Sequence of chain 1.D:
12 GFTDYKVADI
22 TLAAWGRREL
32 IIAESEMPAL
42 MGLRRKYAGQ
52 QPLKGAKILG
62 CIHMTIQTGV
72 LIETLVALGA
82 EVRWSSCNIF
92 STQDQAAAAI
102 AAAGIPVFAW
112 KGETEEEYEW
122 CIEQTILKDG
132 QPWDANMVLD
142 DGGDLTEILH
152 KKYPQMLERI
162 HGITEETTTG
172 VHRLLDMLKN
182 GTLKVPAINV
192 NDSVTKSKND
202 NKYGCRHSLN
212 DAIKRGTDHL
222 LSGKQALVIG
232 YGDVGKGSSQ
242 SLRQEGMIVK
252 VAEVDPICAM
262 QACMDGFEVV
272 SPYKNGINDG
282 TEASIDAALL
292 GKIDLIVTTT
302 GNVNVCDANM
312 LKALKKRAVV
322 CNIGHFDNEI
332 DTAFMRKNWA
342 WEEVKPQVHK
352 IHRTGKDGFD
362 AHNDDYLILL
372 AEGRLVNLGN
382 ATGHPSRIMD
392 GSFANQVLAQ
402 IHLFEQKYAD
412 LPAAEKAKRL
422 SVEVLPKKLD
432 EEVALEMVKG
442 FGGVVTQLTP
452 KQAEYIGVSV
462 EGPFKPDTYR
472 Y

Binding-site contacts:
Ligand atom O contacts residue ASP193 of chain 1.D at 4.2 Å.
Ligand atom C contacts residue LEU176 of chain 1.D at 3.8 Å (hydrophobic).
Ligand atom C7 contacts residue ASN190 of chain 1.D at 3.8 Å.
Ligand atom O1 contacts residue ASP193 of chain 1.D at 4.3 Å.
Ligand atom N contacts residue ASN190 of chain 1.D at 3.9 Å.
Ligand atom C6 contacts residue VAL425 of chain 1.D at 3.5 Å (hydrophobic).
Ligand atom C6 contacts residue ASP193 of chain 1.D at 3.9 Å.
Ligand atom O1 contacts residue TYR470 of chain 1.A at 3.4 Å (h-bond).
Ligand atom O1 contacts residue PRO467 of chain 1.A at 3.5 Å.
Ligand atom C8 contacts residue ASP193 of chain 1.D at 3.5 Å.
Ligand atom C3 contacts residue THR469 of chain 1.A at 3.0 Å.
Ligand atom O contacts residue ASN190 of chain 1.D at 3.2 Å (h-bond).
Ligand atom C4 contacts residue ARG471 of chain 1.A at 3.5 Å.
Ligand atom C contacts residue ASP193 of chain 1.D at 3.8 Å.
Ligand atom C8 contacts residue ASN190 of chain 1.D at 3.4 Å.
Ligand atom C1 contacts residue ASP193 of chain 1.D at 3.0 Å.
Ligand atom C6 contacts residue THR469 of chain 1.A at 3.9 Å.
Ligand atom C4 contacts residue ASP193 of chain 1.D at 3.8 Å.
Ligand atom C2 contacts residue THR469 of chain 1.A at 3.2 Å.
Ligand atom O contacts residue THR469 of chain 1.A at 4.2 Å.
Ligand atom C6 contacts residue ASN190 of chain 1.D at 4.3 Å.
Ligand atom C contacts residue PRO467 of chain 1.A at 4.1 Å (hydrophobic).
Ligand atom C contacts residue VAL172 of chain 1.D at 4.3 Å (hydrophobic).
Ligand atom N contacts residue THR469 of chain 1.A at 3.5 Å (h-bond).
Ligand atom C4 contacts residue R8V1 of chain 1.M at 3.8 Å.
Ligand atom C2 contacts residue ASP193 of chain 1.D at 3.2 Å.
Ligand atom C3 contacts residue ARG471 of chain 1.A at 4.1 Å.
Ligand atom C contacts residue THR469 of chain 1.A at 4.3 Å.
Ligand atom C7 contacts residue THR469 of chain 1.A at 3.4 Å.
Ligand atom C5 contacts residue R8V1 of chain 1.M at 4.1 Å.
Ligand atom C5 contacts residue THR469 of chain 1.A at 4.0 Å.
Ligand atom N contacts residue ASP193 of chain 1.D at 3.1 Å (salt-bridge).
Ligand atom C5 contacts residue ASP193 of chain 1.D at 4.0 Å.
Ligand atom O1 contacts residue THR469 of chain 1.A at 2.7 Å (h-bond).
Ligand atom C1 contacts residue THR469 of chain 1.A at 3.3 Å.
Ligand atom C3 contacts residue ASP193 of chain 1.D at 3.5 Å.
Ligand atom C8 contacts residue THR469 of chain 1.A at 3.5 Å.
Ligand atom C4 contacts residue THR469 of chain 1.A at 3.5 Å.
Ligand atom C7 contacts residue ASP193 of chain 1.D at 3.5 Å.
Ligand atom C5 contacts residue VAL425 of chain 1.D at 3.8 Å (hydrophobic).

A protein and the small-molecule ligand that binds it are described below.
Small molecule (SMILES): CN1C(=O)c2ccccc2[C@@H]1O

Sequence of chain 1.A:
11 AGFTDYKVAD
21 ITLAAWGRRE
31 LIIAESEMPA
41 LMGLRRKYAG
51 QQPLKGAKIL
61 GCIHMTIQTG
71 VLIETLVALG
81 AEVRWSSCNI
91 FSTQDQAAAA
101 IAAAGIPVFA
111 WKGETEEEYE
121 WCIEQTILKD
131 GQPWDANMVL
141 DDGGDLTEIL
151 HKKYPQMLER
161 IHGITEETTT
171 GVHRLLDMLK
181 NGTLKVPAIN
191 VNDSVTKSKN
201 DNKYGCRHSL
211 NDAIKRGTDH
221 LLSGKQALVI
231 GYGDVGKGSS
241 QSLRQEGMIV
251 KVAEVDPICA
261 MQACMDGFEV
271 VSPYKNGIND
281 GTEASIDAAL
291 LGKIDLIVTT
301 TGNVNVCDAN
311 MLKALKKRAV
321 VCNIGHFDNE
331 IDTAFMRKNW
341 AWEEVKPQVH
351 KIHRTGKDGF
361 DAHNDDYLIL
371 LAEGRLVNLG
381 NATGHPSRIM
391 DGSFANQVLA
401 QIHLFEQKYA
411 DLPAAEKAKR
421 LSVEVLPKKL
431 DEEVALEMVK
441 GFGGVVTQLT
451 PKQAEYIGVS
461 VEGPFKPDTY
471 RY